Sequence of chain 1.A:
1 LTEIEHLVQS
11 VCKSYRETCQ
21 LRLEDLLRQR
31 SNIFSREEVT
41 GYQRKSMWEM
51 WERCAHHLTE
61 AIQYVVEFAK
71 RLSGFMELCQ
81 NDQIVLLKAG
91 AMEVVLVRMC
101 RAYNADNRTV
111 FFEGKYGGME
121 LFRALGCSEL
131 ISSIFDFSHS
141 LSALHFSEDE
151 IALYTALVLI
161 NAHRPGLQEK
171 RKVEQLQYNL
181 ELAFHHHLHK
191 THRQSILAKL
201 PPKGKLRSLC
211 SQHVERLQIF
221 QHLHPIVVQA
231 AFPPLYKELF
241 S

Binding-site contacts:
Ligand atom O3 contacts residue TYR236 of chain 1.A at 3.3 Å (h-bond).
Ligand atom C16 contacts residue GLN218 of chain 1.A at 3.9 Å.
Ligand atom O2 contacts residue PHE232 of chain 1.A at 3.0 Å (h-bond).
Ligand atom N contacts residue PHE240 of chain 1.A at 3.8 Å.
Ligand atom CL contacts residue LEU58 of chain 1.A at 3.6 Å.
Ligand atom C contacts residue LYS88 of chain 1.A at 3.5 Å.
Ligand atom C20 contacts residue ILE62 of chain 1.A at 3.7 Å (hydrophobic).
Ligand atom C3 contacts residue LEU239 of chain 1.A at 3.8 Å (hydrophobic).
Ligand atom C16 contacts residue PHE240 of chain 1.A at 3.7 Å (hydrophobic).
Ligand atom O2 contacts residue ALA231 of chain 1.A at 2.9 Å (h-bond).
Ligand atom C9 contacts residue PHE240 of chain 1.A at 3.8 Å (hydrophobic).
Ligand atom C10 contacts residue PHE240 of chain 1.A at 3.4 Å (hydrophobic).
Ligand atom O2 contacts residue ALA230 of chain 1.A at 3.5 Å.
Ligand atom C1 contacts residue LYS88 of chain 1.A at 3.4 Å.
Ligand atom C21 contacts residue PHE240 of chain 1.A at 3.7 Å (hydrophobic).
Ligand atom C contacts residue LEU87 of chain 1.A at 3.6 Å (hydrophobic).
Ligand atom O3 contacts residue LEU235 of chain 1.A at 3.3 Å.
Ligand atom C17 contacts residue PHE240 of chain 1.A at 3.8 Å (hydrophobic).
Ligand atom C12 contacts residue THR59 of chain 1.A at 3.5 Å.
Ligand atom F contacts residue LEU235 of chain 1.A at 3.3 Å.
Ligand atom C21 contacts residue ILE62 of chain 1.A at 3.7 Å (hydrophobic).
Ligand atom O1 contacts residue GLN63 of chain 1.A at 2.7 Å (h-bond).
Ligand atom C4 contacts residue LEU239 of chain 1.A at 3.8 Å (hydrophobic).
Ligand atom O contacts residue LEU217 of chain 1.A at 3.2 Å.
Ligand atom O contacts residue VAL214 of chain 1.A at 3.6 Å.
Ligand atom C11 contacts residue TRP51 of chain 1.A at 3.8 Å (hydrophobic).
Ligand atom C11 contacts residue PHE240 of chain 1.A at 3.8 Å (hydrophobic).
Ligand atom O1 contacts residue ALA230 of chain 1.A at 3.7 Å.
Ligand atom C6 contacts residue ILE62 of chain 1.A at 3.8 Å (hydrophobic).
Ligand atom N2 contacts residue ILE62 of chain 1.A at 3.5 Å.
Ligand atom O3 contacts residue PHE232 of chain 1.A at 3.4 Å (h-bond).
Ligand atom C contacts residue LEU239 of chain 1.A at 3.8 Å (hydrophobic).
Ligand atom C15 contacts residue GLN218 of chain 1.A at 3.8 Å.
Ligand atom C5 contacts residue LEU239 of chain 1.A at 3.6 Å (hydrophobic).
Ligand atom F contacts residue ILE62 of chain 1.A at 3.4 Å.
Ligand atom C22 contacts residue ALA230 of chain 1.A at 3.8 Å (hydrophobic).
Ligand atom C22 contacts residue ALA231 of chain 1.A at 3.4 Å (hydrophobic).
Ligand atom CL contacts residue MET92 of chain 1.A at 3.4 Å.
Ligand atom O1 contacts residue ALA231 of chain 1.A at 3.1 Å (h-bond).
Ligand atom N2 contacts residue PHE240 of chain 1.A at 3.8 Å.

This small molecule binds to this protein.
Small molecule (SMILES): O=C(O)[C@@H]1CCN(c2nn(C(=O)c3c(Cl)cccc3C3CC3)c3cccc(F)c23)C[C@H]1O